Sequence of chain 1.D:
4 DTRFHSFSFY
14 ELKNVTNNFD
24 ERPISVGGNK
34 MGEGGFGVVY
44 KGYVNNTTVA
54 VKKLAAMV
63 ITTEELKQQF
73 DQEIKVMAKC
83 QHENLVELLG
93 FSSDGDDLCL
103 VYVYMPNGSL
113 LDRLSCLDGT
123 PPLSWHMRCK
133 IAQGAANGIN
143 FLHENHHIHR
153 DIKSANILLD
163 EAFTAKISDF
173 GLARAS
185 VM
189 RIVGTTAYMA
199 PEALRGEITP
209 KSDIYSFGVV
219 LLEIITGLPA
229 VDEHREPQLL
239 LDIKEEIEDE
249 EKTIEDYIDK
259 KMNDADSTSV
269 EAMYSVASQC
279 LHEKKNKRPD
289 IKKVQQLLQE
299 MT

A protein and the small-molecule ligand that binds it are described below.
Small molecule (SMILES): CC1(C)Cc2cc(NC(=O)c3cnn4cccnc34)c(N3CCOCC3)cc2O1

Binding-site contacts:
Ligand atom C28 contacts residue TYR104 of chain 1.D at 3.7 Å (hydrophobic).
Ligand atom N22 contacts residue LEU160 of chain 1.D at 3.7 Å.
Ligand atom C21 contacts residue ALA53 of chain 1.D at 3.5 Å (hydrophobic).
Ligand atom C3 contacts residue MET107 of chain 1.D at 3.6 Å (hydrophobic).
Ligand atom C16 contacts residue LEU160 of chain 1.D at 3.8 Å (hydrophobic).
Ligand atom C15 contacts residue LEU160 of chain 1.D at 3.7 Å (hydrophobic).
Ligand atom C9 contacts residue GLY110 of chain 1.D at 3.5 Å.
Ligand atom C5 contacts residue MET107 of chain 1.D at 3.1 Å (hydrophobic).
Ligand atom C3 contacts residue PRO108 of chain 1.D at 3.5 Å (hydrophobic).
Ligand atom C8 contacts residue GLY110 of chain 1.D at 3.6 Å.
Ligand atom C4 contacts residue MET107 of chain 1.D at 3.5 Å (hydrophobic).
Ligand atom O19 contacts residue MET34 of chain 1.D at 3.6 Å.
Ligand atom C12 contacts residue GLY35 of chain 1.D at 3.7 Å.
Ligand atom C24 contacts residue LEU160 of chain 1.D at 3.1 Å (hydrophobic).
Ligand atom C20 contacts residue ALA53 of chain 1.D at 3.5 Å (hydrophobic).
Ligand atom C4 contacts residue GLY110 of chain 1.D at 3.6 Å.
Ligand atom C21 contacts residue TYR104 of chain 1.D at 3.8 Å (hydrophobic).
Ligand atom C5 contacts residue MET34 of chain 1.D at 3.5 Å (hydrophobic).
Ligand atom C9 contacts residue MET34 of chain 1.D at 3.8 Å (hydrophobic).
Ligand atom C21 contacts residue VAL105 of chain 1.D at 3.2 Å (hydrophobic).
Ligand atom N22 contacts residue TYR104 of chain 1.D at 3.2 Å.
Ligand atom C29 contacts residue PRO108 of chain 1.D at 3.4 Å (hydrophobic).
Ligand atom C21 contacts residue MET107 of chain 1.D at 3.6 Å (hydrophobic).
Ligand atom O10 contacts residue MET34 of chain 1.D at 3.8 Å.
Ligand atom C5 contacts residue GLY110 of chain 1.D at 3.8 Å.
Ligand atom N23 contacts residue TYR104 of chain 1.D at 3.8 Å.
Ligand atom O19 contacts residue MET107 of chain 1.D at 3.0 Å (h-bond).
Ligand atom C20 contacts residue LEU160 of chain 1.D at 3.5 Å (hydrophobic).
Ligand atom C8 contacts residue MET34 of chain 1.D at 3.5 Å (hydrophobic).
Ligand atom N22 contacts residue VAL105 of chain 1.D at 3.7 Å.
Ligand atom N25 contacts residue LEU160 of chain 1.D at 3.5 Å.
Ligand atom N23 contacts residue LEU160 of chain 1.D at 3.3 Å.
Ligand atom C13 contacts residue VAL42 of chain 1.D at 3.6 Å (hydrophobic).
Ligand atom C28 contacts residue LEU160 of chain 1.D at 3.8 Å (hydrophobic).
Ligand atom C18 contacts residue ALA53 of chain 1.D at 3.7 Å (hydrophobic).
Ligand atom O19 contacts residue ALA53 of chain 1.D at 3.4 Å.
Ligand atom C4 contacts residue MET34 of chain 1.D at 3.7 Å (hydrophobic).
Ligand atom C15 contacts residue ALA157 of chain 1.D at 3.6 Å (hydrophobic).
Ligand atom C21 contacts residue LEU160 of chain 1.D at 3.8 Å (hydrophobic).
Ligand atom C6 contacts residue MET34 of chain 1.D at 3.8 Å (hydrophobic).